Sequence of chain 1.A:
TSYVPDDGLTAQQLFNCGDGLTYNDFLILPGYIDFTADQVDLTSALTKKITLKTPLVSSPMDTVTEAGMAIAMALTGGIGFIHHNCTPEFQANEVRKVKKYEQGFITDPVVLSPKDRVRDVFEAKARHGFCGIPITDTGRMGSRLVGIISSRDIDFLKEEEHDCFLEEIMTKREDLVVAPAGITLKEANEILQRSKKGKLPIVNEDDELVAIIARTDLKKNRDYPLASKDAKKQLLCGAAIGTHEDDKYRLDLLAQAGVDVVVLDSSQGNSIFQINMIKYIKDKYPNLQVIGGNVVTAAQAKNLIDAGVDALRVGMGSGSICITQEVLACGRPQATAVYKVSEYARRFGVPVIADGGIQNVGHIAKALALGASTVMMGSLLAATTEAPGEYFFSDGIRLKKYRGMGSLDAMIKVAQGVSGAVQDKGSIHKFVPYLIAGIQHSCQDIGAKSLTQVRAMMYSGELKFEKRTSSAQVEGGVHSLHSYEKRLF

This protein binds this small molecule.
Small molecule (SMILES): O=c1[nH]cnc2c1ncn2[C@@H]1O[C@H](COP(=O)(O)O)[C@@H](O)[C@H]1O

Binding-site contacts:
Ligand atom C3' contacts residue SER73 of chain 1.A at 3.3 Å.
Ligand atom O6 contacts residue GLY418 of chain 1.A at 3.1 Å.
Ligand atom C8 contacts residue NAD1 of chain 1.M at 3.2 Å.
Ligand atom O2' contacts residue ASP369 of chain 1.A at 2.3 Å (salt-bridge).
Ligand atom C2 contacts residue NAD1 of chain 1.M at 3.5 Å.
Ligand atom O2P contacts residue ASP369 of chain 1.A at 3.1 Å (salt-bridge).
Ligand atom C5' contacts residue TYR416 of chain 1.A at 3.5 Å (hydrophobic).
Ligand atom N1 contacts residue NAD1 of chain 1.M at 3.4 Å.
Ligand atom O6 contacts residue GLY420 of chain 1.A at 2.4 Å (h-bond).
Ligand atom C5 contacts residue NAD1 of chain 1.M at 3.3 Å.
Ligand atom O2' contacts residue NAD1 of chain 1.M at 2.6 Å (h-bond).
Ligand atom O1P contacts residue SER393 of chain 1.A at 2.8 Å (h-bond).
Ligand atom C2' contacts residue ASP369 of chain 1.A at 3.6 Å.
Ligand atom C4 contacts residue NAD1 of chain 1.M at 3.4 Å.
Ligand atom C2' contacts residue NAD1 of chain 1.M at 3.4 Å.
Ligand atom O3' contacts residue SER73 of chain 1.A at 3.6 Å.
Ligand atom N9 contacts residue NAD1 of chain 1.M at 3.3 Å.
Ligand atom N7 contacts residue MET419 of chain 1.A at 3.6 Å.
Ligand atom C6 contacts residue NAD1 of chain 1.M at 3.4 Å.
Ligand atom O5' contacts residue SER393 of chain 1.A at 2.8 Å (h-bond).
Ligand atom C5' contacts residue SER393 of chain 1.A at 3.2 Å.
Ligand atom C1' contacts residue NAD1 of chain 1.M at 3.4 Å.
Ligand atom N3 contacts residue CYS336 of chain 1.A at 3.2 Å (h-bond).
Ligand atom C6 contacts residue GLY420 of chain 1.A at 3.3 Å.
Ligand atom O1P contacts residue GLY392 of chain 1.A at 3.0 Å (h-bond).
Ligand atom C8 contacts residue MET75 of chain 1.A at 3.5 Å (hydrophobic).
Ligand atom O6 contacts residue NAD1 of chain 1.M at 3.3 Å.
Ligand atom C3' contacts residue ASP369 of chain 1.A at 3.4 Å.
Ligand atom N3 contacts residue NAD1 of chain 1.M at 3.5 Å.
Ligand atom O3P contacts residue SER393 of chain 1.A at 3.3 Å.
Ligand atom N7 contacts residue NAD1 of chain 1.M at 3.3 Å.
Ligand atom P contacts residue SER393 of chain 1.A at 3.3 Å.
Ligand atom C2 contacts residue ILE335 of chain 1.A at 3.6 Å (hydrophobic).
Ligand atom O3' contacts residue ASP369 of chain 1.A at 2.3 Å (salt-bridge).
Ligand atom C6 contacts residue GLY418 of chain 1.A at 3.5 Å.
Ligand atom O2' contacts residue ARG327 of chain 1.A at 3.4 Å (salt-bridge).
Ligand atom O6 contacts residue MET419 of chain 1.A at 2.6 Å (h-bond).
Ligand atom N1 contacts residue GLY420 of chain 1.A at 3.6 Å (h-bond).
Ligand atom O2P contacts residue GLY370 of chain 1.A at 2.9 Å (h-bond).
Ligand atom C6 contacts residue MET419 of chain 1.A at 3.6 Å (hydrophobic).